Sequence of chain 2.A:
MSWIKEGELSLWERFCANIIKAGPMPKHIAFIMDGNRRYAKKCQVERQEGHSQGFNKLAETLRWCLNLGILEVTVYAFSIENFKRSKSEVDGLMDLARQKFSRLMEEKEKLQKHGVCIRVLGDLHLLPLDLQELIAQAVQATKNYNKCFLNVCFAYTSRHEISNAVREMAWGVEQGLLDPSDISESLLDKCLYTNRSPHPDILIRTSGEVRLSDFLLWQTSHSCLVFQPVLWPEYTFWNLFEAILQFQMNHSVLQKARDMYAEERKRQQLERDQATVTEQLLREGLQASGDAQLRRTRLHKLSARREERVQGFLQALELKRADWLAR

This small molecule binds to this protein.
Small molecule (SMILES): CC(C)=CCC/C(C)=C/CC/C(C)=C/CS[P](=O)(O)OP(=O)(O)O

Sequence of chain 2.B:
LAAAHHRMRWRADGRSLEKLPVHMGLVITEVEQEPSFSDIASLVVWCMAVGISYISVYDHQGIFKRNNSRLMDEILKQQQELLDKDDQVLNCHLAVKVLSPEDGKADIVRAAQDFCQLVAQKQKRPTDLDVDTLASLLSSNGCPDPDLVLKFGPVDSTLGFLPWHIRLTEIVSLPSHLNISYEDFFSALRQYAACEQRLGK

Binding-site contacts:
Ligand atom O3A contacts residue GLY42 of chain 2.A at 3.6 Å.
Ligand atom O2A contacts residue ARG92 of chain 2.A at 2.8 Å (salt-bridge).
Ligand atom C14 contacts residue LYS107 of chain 2.A at 3.6 Å.
Ligand atom O1A contacts residue ARG92 of chain 2.A at 2.7 Å (salt-bridge).
Ligand atom C9 contacts residue PHE62 of chain 2.A at 3.5 Å (hydrophobic).
Ligand atom C2 contacts residue MET40 of chain 2.A at 3.5 Å (hydrophobic).
Ligand atom S1 contacts residue ASN43 of chain 2.A at 3.4 Å (h-bond).
Ligand atom C9 contacts residue HIS58 of chain 2.A at 3.1 Å.
Ligand atom C4 contacts residue ARG92 of chain 2.A at 3.6 Å.
Ligand atom C14 contacts residue PHE62 of chain 2.A at 3.5 Å (hydrophobic).
Ligand atom PA contacts residue MG1 of chain 2.E at 3.3 Å.
Ligand atom C7 contacts residue ASN43 of chain 2.A at 3.5 Å.
Ligand atom C14 contacts residue TRP10 of chain 2.A at 3.4 Å (hydrophobic).
Ligand atom O1B contacts residue ARG44 of chain 2.A at 2.9 Å (salt-bridge).
Ligand atom O1A contacts residue ARG44 of chain 2.A at 3.4 Å.
Ligand atom O2A contacts residue MG1 of chain 2.E at 2.2 Å.
Ligand atom O2A contacts residue ASP41 of chain 2.A at 3.4 Å (salt-bridge).
Ligand atom S1 contacts residue MET40 of chain 2.A at 3.2 Å (h-bond).
Ligand atom C6 contacts residue ALA84 of chain 2.A at 3.1 Å (hydrophobic).
Ligand atom O3B contacts residue GLY42 of chain 2.A at 3.4 Å (h-bond).
Ligand atom C1 contacts residue IPE1 of chain 2.C at 3.6 Å.
Ligand atom O2B contacts residue ARG44 of chain 2.A at 3.3 Å (salt-bridge).
Ligand atom C9 contacts residue LEU103 of chain 2.A at 3.5 Å (hydrophobic).
Ligand atom C2 contacts residue ASN43 of chain 2.A at 3.6 Å.
Ligand atom O3B contacts residue ASP41 of chain 2.A at 2.8 Å (salt-bridge).
Ligand atom S1 contacts residue GLY42 of chain 2.A at 3.4 Å (h-bond).
Ligand atom O3B contacts residue ARG45 of chain 2.A at 2.7 Å (salt-bridge).
Ligand atom O3B contacts residue MG1 of chain 2.E at 2.2 Å.
Ligand atom O2A contacts residue IPE1 of chain 2.C at 3.1 Å (h-bond).
Ligand atom C15 contacts residue ALA84 of chain 2.A at 3.6 Å (hydrophobic).
Ligand atom C15 contacts residue VAL159 of chain 2.A at 3.6 Å (hydrophobic).
Ligand atom O2B contacts residue GLY42 of chain 2.A at 3.3 Å.
Ligand atom O1A contacts residue HIS58 of chain 2.A at 3.0 Å.
Ligand atom O3A contacts residue ARG44 of chain 2.A at 2.9 Å (salt-bridge).
Ligand atom PB contacts residue MG1 of chain 2.E at 3.3 Å.
Ligand atom C1 contacts residue MET40 of chain 2.A at 3.1 Å (hydrophobic).
Ligand atom O3A contacts residue ASN43 of chain 2.A at 3.2 Å (h-bond).
Ligand atom C5 contacts residue ALA84 of chain 2.A at 3.2 Å (hydrophobic).
Ligand atom O2B contacts residue ARG45 of chain 2.A at 2.7 Å (salt-bridge).
Ligand atom PB contacts residue ARG45 of chain 2.A at 3.6 Å.